Sequence of chain 1.A:
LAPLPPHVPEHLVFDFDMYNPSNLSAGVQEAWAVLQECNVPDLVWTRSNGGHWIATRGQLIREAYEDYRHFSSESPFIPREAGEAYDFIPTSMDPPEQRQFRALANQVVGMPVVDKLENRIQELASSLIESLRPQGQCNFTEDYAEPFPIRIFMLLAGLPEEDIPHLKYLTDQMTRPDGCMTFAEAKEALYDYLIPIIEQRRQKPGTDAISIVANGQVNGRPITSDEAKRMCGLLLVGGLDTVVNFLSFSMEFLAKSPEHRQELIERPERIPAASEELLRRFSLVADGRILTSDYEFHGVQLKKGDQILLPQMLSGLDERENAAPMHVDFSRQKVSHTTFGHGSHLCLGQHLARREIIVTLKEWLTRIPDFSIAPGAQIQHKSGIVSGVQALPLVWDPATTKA

Binding-site contacts:
Ligand atom C2 contacts residue LEU244 of chain 1.A at 3.8 Å (hydrophobic).
Ligand atom C2 contacts residue PHE87 of chain 1.A at 4.2 Å (hydrophobic).
Ligand atom C10 contacts residue VAL396 of chain 1.A at 4.3 Å (hydrophobic).
Ligand atom C8 contacts residue ASP297 of chain 1.A at 3.9 Å.
Ligand atom C10 contacts residue PHE87 of chain 1.A at 4.0 Å (hydrophobic).
Ligand atom C10 contacts residue VAL247 of chain 1.A at 3.6 Å (hydrophobic).
Ligand atom C9 contacts residue HEM1 of chain 1.C at 4.0 Å.
Ligand atom C6 contacts residue GLY248 of chain 1.A at 4.3 Å.
Ligand atom C8 contacts residue ILE395 of chain 1.A at 4.2 Å (hydrophobic).
Ligand atom C7 contacts residue VAL295 of chain 1.A at 4.3 Å (hydrophobic).
Ligand atom C9 contacts residue THR252 of chain 1.A at 4.0 Å.
Ligand atom C5 contacts residue HEM1 of chain 1.C at 3.5 Å.
Ligand atom O contacts residue LEU244 of chain 1.A at 3.6 Å.
Ligand atom O contacts residue TYR96 of chain 1.A at 2.8 Å (h-bond).
Ligand atom C5 contacts residue LEU244 of chain 1.A at 4.0 Å (hydrophobic).
Ligand atom C3 contacts residue TYR96 of chain 1.A at 3.8 Å (hydrophobic).
Ligand atom C6 contacts residue VAL247 of chain 1.A at 3.9 Å (hydrophobic).
Ligand atom C9 contacts residue VAL396 of chain 1.A at 4.1 Å (hydrophobic).
Ligand atom C8 contacts residue HEM1 of chain 1.C at 4.2 Å.
Ligand atom C3 contacts residue HEM1 of chain 1.C at 4.0 Å.
Ligand atom C9 contacts residue VAL295 of chain 1.A at 3.9 Å (hydrophobic).
Ligand atom C6 contacts residue LEU244 of chain 1.A at 3.9 Å (hydrophobic).
Ligand atom O contacts residue PHE87 of chain 1.A at 3.3 Å.
Ligand atom C3 contacts residue THR101 of chain 1.A at 4.1 Å.
Ligand atom C10 contacts residue THR185 of chain 1.A at 4.2 Å.
Ligand atom C1 contacts residue VAL247 of chain 1.A at 4.3 Å (hydrophobic).
Ligand atom C8 contacts residue VAL295 of chain 1.A at 3.6 Å (hydrophobic).
Ligand atom C4 contacts residue HEM1 of chain 1.C at 3.5 Å.
Ligand atom C2 contacts residue TYR96 of chain 1.A at 3.7 Å (hydrophobic).
Ligand atom C3 contacts residue LEU244 of chain 1.A at 4.0 Å (hydrophobic).
Ligand atom C10 contacts residue ILE395 of chain 1.A at 4.3 Å (hydrophobic).

This protein binds this small molecule.
Small molecule (SMILES): CC1(C)[C@@H]2CC[C@@]1(C)C(=O)C2